This small molecule binds to this protein.
Small molecule (SMILES): CC(C)(C)OC(=O)Nc1cccn([C@@H](CC2CC2)C(=O)N[C@@H](C[C@@H]2CCNC2=O)[C@@H](O)C(=O)NCc2ccccc2)c1=O

Sequence of chain 1.A:
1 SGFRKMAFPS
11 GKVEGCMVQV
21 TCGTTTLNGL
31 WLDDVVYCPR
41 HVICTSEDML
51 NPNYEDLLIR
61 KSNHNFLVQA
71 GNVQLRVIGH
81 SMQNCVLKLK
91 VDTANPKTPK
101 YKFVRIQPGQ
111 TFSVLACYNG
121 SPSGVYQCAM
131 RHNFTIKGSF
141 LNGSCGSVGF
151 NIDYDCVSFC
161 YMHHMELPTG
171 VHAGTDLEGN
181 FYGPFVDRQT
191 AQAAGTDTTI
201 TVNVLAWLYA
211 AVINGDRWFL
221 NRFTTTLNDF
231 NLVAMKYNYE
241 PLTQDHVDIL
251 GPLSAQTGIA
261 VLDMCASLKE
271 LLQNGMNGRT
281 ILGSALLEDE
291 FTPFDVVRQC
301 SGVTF

Sequence of chain 1.C:
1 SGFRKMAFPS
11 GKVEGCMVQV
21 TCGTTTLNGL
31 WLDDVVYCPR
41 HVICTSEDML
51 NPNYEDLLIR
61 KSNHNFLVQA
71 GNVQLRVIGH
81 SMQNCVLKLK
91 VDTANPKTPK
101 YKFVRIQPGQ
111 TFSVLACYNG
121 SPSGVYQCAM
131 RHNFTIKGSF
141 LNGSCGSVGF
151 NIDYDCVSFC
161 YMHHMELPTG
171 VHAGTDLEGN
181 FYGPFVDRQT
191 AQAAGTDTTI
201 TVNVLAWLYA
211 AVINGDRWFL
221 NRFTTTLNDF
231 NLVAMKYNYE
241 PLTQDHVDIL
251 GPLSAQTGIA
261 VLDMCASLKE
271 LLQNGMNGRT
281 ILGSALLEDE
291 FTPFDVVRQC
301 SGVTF

Binding-site contacts:
Ligand atom C25 contacts residue ASN142 of chain 1.A at 3.7 Å.
Ligand atom C34 contacts residue HIS41 of chain 1.A at 3.4 Å.
Ligand atom C57 contacts residue CYS145 of chain 1.A at 1.8 Å (hydrophobic).
Ligand atom O22 contacts residue MET165 of chain 1.A at 3.2 Å.
Ligand atom C47 contacts residue HIS163 of chain 1.A at 3.7 Å.
Ligand atom C14 contacts residue GLY143 of chain 1.A at 3.5 Å.
Ligand atom O41 contacts residue SER144 of chain 1.A at 3.1 Å (h-bond).
Ligand atom N38 contacts residue HIS164 of chain 1.A at 2.8 Å (h-bond).
Ligand atom C30 contacts residue ASP187 of chain 1.A at 3.5 Å.
Ligand atom C30 contacts residue ARG188 of chain 1.A at 3.6 Å.
Ligand atom C51 contacts residue ASN142 of chain 1.A at 3.2 Å.
Ligand atom C35 contacts residue GLY143 of chain 1.A at 3.6 Å.
Ligand atom C23 contacts residue ASN142 of chain 1.A at 3.5 Å.
Ligand atom N38 contacts residue CYS145 of chain 1.A at 3.0 Å (h-bond).
Ligand atom C24 contacts residue GLU166 of chain 1.A at 3.7 Å.
Ligand atom C51 contacts residue LEU141 of chain 1.A at 3.6 Å (hydrophobic).
Ligand atom N23 contacts residue GLU166 of chain 1.A at 3.0 Å (salt-bridge).
Ligand atom O40 contacts residue CYS145 of chain 1.A at 2.4 Å (h-bond).
Ligand atom C34 contacts residue ASP187 of chain 1.A at 3.5 Å.
Ligand atom O22 contacts residue GLU166 of chain 1.A at 2.9 Å (salt-bridge).
Ligand atom C13 contacts residue THR26 of chain 1.A at 3.2 Å.
Ligand atom O48 contacts residue PHE140 of chain 1.A at 3.5 Å.
Ligand atom C31 contacts residue LEU167 of chain 1.A at 3.4 Å (hydrophobic).
Ligand atom C34 contacts residue MET49 of chain 1.A at 3.5 Å (hydrophobic).
Ligand atom C13 contacts residue GLY143 of chain 1.A at 3.6 Å.
Ligand atom O41 contacts residue CYS145 of chain 1.A at 2.8 Å (h-bond).
Ligand atom N49 contacts residue GLU166 of chain 1.A at 3.1 Å (salt-bridge).
Ligand atom N49 contacts residue LEU141 of chain 1.A at 3.7 Å.
Ligand atom O40 contacts residue HIS41 of chain 1.A at 2.6 Å (h-bond).
Ligand atom C30 contacts residue MET49 of chain 1.A at 3.5 Å (hydrophobic).
Ligand atom O25 contacts residue GLU166 of chain 1.A at 3.4 Å (salt-bridge).
Ligand atom O48 contacts residue HIS163 of chain 1.A at 2.6 Å (h-bond).
Ligand atom C40 contacts residue CYS145 of chain 1.A at 2.8 Å (hydrophobic).
Ligand atom C17 contacts residue GLN189 of chain 1.A at 3.4 Å.
Ligand atom C42 contacts residue CYS145 of chain 1.A at 3.2 Å (hydrophobic).
Ligand atom O41 contacts residue GLY143 of chain 1.A at 2.8 Å (h-bond).
Ligand atom C54 contacts residue ASN142 of chain 1.A at 3.2 Å.
Ligand atom N49 contacts residue PHE140 of chain 1.A at 3.1 Å (h-bond).
Ligand atom C36 contacts residue HIS164 of chain 1.A at 3.7 Å.
Ligand atom C35 contacts residue CYS145 of chain 1.A at 2.8 Å (hydrophobic).